Sequence of chain 1.B:
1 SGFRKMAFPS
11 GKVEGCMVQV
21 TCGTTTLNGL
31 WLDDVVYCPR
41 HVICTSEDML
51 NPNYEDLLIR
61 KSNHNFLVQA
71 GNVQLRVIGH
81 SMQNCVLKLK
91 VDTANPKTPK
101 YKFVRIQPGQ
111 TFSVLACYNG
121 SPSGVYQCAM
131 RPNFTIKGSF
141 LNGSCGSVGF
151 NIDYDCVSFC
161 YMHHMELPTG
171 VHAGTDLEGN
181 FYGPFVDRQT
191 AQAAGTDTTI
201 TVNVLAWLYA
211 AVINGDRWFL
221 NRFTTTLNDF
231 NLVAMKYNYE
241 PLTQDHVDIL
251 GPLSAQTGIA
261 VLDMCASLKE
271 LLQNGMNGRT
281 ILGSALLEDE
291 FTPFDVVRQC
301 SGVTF

This small molecule binds to this protein.
Small molecule (SMILES): O=C1NCC[C@H]1C[C@H](NC(=O)[C@@H]1CCCN1C(=O)COc1ccc(Cl)cc1Cl)[C@@H](O)C(=O)NCCc1ccccc1

Binding-site contacts:
Ligand atom O2 contacts residue PHE140 of chain 1.B at 3.5 Å.
Ligand atom C23 contacts residue THR25 of chain 1.B at 3.3 Å.
Ligand atom C14 contacts residue CYS145 of chain 1.B at 3.2 Å (hydrophobic).
Ligand atom C contacts residue GLU166 of chain 1.B at 3.7 Å.
Ligand atom N2 contacts residue PHE140 of chain 1.B at 3.4 Å (h-bond).
Ligand atom O2 contacts residue GLU166 of chain 1.B at 3.6 Å.
Ligand atom C20 contacts residue CYS145 of chain 1.B at 2.8 Å (hydrophobic).
Ligand atom C20 contacts residue GLY143 of chain 1.B at 3.8 Å.
Ligand atom O3 contacts residue SER144 of chain 1.B at 3.2 Å (h-bond).
Ligand atom C21 contacts residue ASN142 of chain 1.B at 3.3 Å.
Ligand atom N1 contacts residue HIS164 of chain 1.B at 3.1 Å (h-bond).
Ligand atom CL1 contacts residue GLU166 of chain 1.B at 3.6 Å.
Ligand atom C10 contacts residue MET49 of chain 1.B at 3.5 Å (hydrophobic).
Ligand atom O contacts residue GLU166 of chain 1.B at 2.9 Å (salt-bridge).
Ligand atom O4 contacts residue HIS41 of chain 1.B at 3.0 Å (h-bond).
Ligand atom C11 contacts residue HIS164 of chain 1.B at 3.6 Å.
Ligand atom N2 contacts residue GLU166 of chain 1.B at 3.1 Å (salt-bridge).
Ligand atom N3 contacts residue ASN142 of chain 1.B at 3.2 Å (h-bond).
Ligand atom O4 contacts residue CYS145 of chain 1.B at 2.6 Å (h-bond).
Ligand atom C24 contacts residue THR25 of chain 1.B at 3.7 Å.
Ligand atom O contacts residue MET165 of chain 1.B at 3.5 Å.
Ligand atom C1 contacts residue GLU166 of chain 1.B at 3.3 Å.
Ligand atom C28 contacts residue HIS41 of chain 1.B at 3.6 Å.
Ligand atom C20 contacts residue ASN142 of chain 1.B at 3.5 Å.
Ligand atom C21 contacts residue THR26 of chain 1.B at 3.7 Å.
Ligand atom C18 contacts residue HIS163 of chain 1.B at 3.7 Å.
Ligand atom C22 contacts residue THR26 of chain 1.B at 3.4 Å.
Ligand atom O1 contacts residue GLU166 of chain 1.B at 3.0 Å (salt-bridge).
Ligand atom C22 contacts residue THR25 of chain 1.B at 3.5 Å.
Ligand atom O2 contacts residue HIS163 of chain 1.B at 2.7 Å (h-bond).
Ligand atom O3 contacts residue GLY143 of chain 1.B at 3.0 Å (h-bond).
Ligand atom O3 contacts residue ASN142 of chain 1.B at 3.6 Å.
Ligand atom C18 contacts residue GLU166 of chain 1.B at 3.6 Å.
Ligand atom C9 contacts residue MET49 of chain 1.B at 3.5 Å (hydrophobic).
Ligand atom C27 contacts residue HIS41 of chain 1.B at 3.6 Å.
Ligand atom N1 contacts residue CYS145 of chain 1.B at 3.3 Å (h-bond).
Ligand atom C13 contacts residue CYS145 of chain 1.B at 2.8 Å (hydrophobic).
Ligand atom O3 contacts residue CYS145 of chain 1.B at 3.0 Å (h-bond).
Ligand atom C19 contacts residue CYS145 of chain 1.B at 1.8 Å (hydrophobic).
Ligand atom C28 contacts residue THR25 of chain 1.B at 3.5 Å.